A protein and the small-molecule ligand that binds it are described below.
Small molecule (SMILES): NS(=O)(=O)c1c(F)c(F)c(S(=O)(=O)CCO)c(NC2CCCCCCC2)c1F

Sequence of chain 1.A:
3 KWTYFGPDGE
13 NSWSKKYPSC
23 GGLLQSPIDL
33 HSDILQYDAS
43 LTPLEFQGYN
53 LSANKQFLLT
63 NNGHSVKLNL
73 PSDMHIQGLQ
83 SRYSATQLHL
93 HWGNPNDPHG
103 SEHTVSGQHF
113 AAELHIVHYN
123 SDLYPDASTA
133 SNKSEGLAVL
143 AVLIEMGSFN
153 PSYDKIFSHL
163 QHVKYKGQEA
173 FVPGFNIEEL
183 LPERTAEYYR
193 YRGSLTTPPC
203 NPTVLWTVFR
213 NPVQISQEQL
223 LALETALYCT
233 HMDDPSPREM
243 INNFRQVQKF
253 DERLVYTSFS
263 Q

Binding-site contacts:
Ligand atom N10 contacts residue THR198 of chain 1.A at 2.8 Å (h-bond).
Ligand atom C5 contacts residue HIS91 of chain 1.A at 3.7 Å.
Ligand atom C4 contacts residue HIS91 of chain 1.A at 3.2 Å.
Ligand atom C1 contacts residue THR199 of chain 1.A at 3.8 Å.
Ligand atom C3 contacts residue THR199 of chain 1.A at 3.0 Å.
Ligand atom O8 contacts residue LEU197 of chain 1.A at 3.3 Å.
Ligand atom N10 contacts residue HIS93 of chain 1.A at 3.4 Å (h-bond).
Ligand atom S7 contacts residue HIS91 of chain 1.A at 3.6 Å.
Ligand atom N10 contacts residue ZN1 of chain 1.E at 1.9 Å.
Ligand atom F12 contacts residue THR199 of chain 1.A at 3.2 Å.
Ligand atom C2 contacts residue THR199 of chain 1.A at 3.1 Å.
Ligand atom F13 contacts residue THR199 of chain 1.A at 3.3 Å.
Ligand atom F20 contacts residue VAL119 of chain 1.A at 3.5 Å.
Ligand atom O9 contacts residue VAL119 of chain 1.A at 3.7 Å.
Ligand atom O9 contacts residue HIS91 of chain 1.A at 3.3 Å.
Ligand atom C3 contacts residue ZN1 of chain 1.E at 3.7 Å.
Ligand atom C23 contacts residue SER133 of chain 1.A at 3.0 Å.
Ligand atom F12 contacts residue ZN1 of chain 1.E at 3.0 Å.
Ligand atom O9 contacts residue ZN1 of chain 1.E at 3.3 Å.
Ligand atom O21 contacts residue LYS69 of chain 1.A at 2.9 Å (salt-bridge).
Ligand atom C26 contacts residue SER133 of chain 1.A at 3.4 Å.
Ligand atom C22 contacts residue SER133 of chain 1.A at 3.7 Å.
Ligand atom C2 contacts residue HIS91 of chain 1.A at 3.8 Å.
Ligand atom F12 contacts residue HIS93 of chain 1.A at 3.2 Å.
Ligand atom C22 contacts residue VAL119 of chain 1.A at 3.5 Å (hydrophobic).
Ligand atom C18 contacts residue GLN89 of chain 1.A at 3.2 Å.
Ligand atom O8 contacts residue THR198 of chain 1.A at 3.0 Å (h-bond).
Ligand atom F12 contacts residue HIS91 of chain 1.A at 3.1 Å.
Ligand atom C4 contacts residue THR199 of chain 1.A at 3.5 Å.
Ligand atom S7 contacts residue ZN1 of chain 1.E at 3.1 Å.
Ligand atom F20 contacts residue LEU197 of chain 1.A at 3.1 Å.
Ligand atom N10 contacts residue GLU104 of chain 1.A at 3.8 Å.
Ligand atom O21 contacts residue GLN89 of chain 1.A at 3.2 Å (h-bond).
Ligand atom C14 contacts residue LEU197 of chain 1.A at 3.5 Å (hydrophobic).
Ligand atom N10 contacts residue HIS91 of chain 1.A at 3.3 Å (h-bond).
Ligand atom N10 contacts residue HIS117 of chain 1.A at 2.9 Å (h-bond).
Ligand atom C28 contacts residue LEU197 of chain 1.A at 3.6 Å (hydrophobic).
Ligand atom F12 contacts residue THR198 of chain 1.A at 3.6 Å.
Ligand atom O16 contacts residue ASN64 of chain 1.A at 2.9 Å (h-bond).
Ligand atom C3 contacts residue HIS91 of chain 1.A at 3.2 Å.